Sequence of chain 1.R:
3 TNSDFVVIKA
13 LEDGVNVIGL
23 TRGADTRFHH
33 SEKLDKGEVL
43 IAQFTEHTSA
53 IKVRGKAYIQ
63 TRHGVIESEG

Sequence of chain 1.S:
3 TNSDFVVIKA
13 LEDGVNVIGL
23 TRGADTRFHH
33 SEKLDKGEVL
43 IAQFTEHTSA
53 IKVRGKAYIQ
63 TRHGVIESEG

Binding-site contacts:
Ligand atom O contacts residue GLY25 of chain 1.S at 2.9 Å (h-bond).
Ligand atom O contacts residue SER51 of chain 1.S at 2.9 Å (h-bond).
Ligand atom OXT contacts residue HIS49 of chain 1.R at 3.7 Å.
Ligand atom N contacts residue GLY25 of chain 1.S at 2.8 Å (h-bond).
Ligand atom CZ2 contacts residue THR50 of chain 1.R at 4.0 Å.
Ligand atom CE2 contacts residue ALA44 of chain 1.R at 3.9 Å (hydrophobic).
Ligand atom N contacts residue ARG24 of chain 1.S at 3.8 Å.
Ligand atom CB contacts residue THR23 of chain 1.S at 3.8 Å.
Ligand atom C contacts residue THR47 of chain 1.R at 3.4 Å.
Ligand atom CZ3 contacts residue GLY21 of chain 1.R at 3.5 Å.
Ligand atom OXT contacts residue THR47 of chain 1.R at 2.5 Å (h-bond).
Ligand atom CZ2 contacts residue ALA44 of chain 1.R at 3.9 Å (hydrophobic).
Ligand atom CA contacts residue THR23 of chain 1.S at 3.8 Å.
Ligand atom C contacts residue THR50 of chain 1.R at 3.9 Å.
Ligand atom CD1 contacts residue SER51 of chain 1.S at 3.6 Å.
Ligand atom CH2 contacts residue GLY21 of chain 1.R at 3.4 Å.
Ligand atom NE1 contacts residue ALA44 of chain 1.R at 3.7 Å.
Ligand atom O contacts residue ARG24 of chain 1.S at 3.5 Å.
Ligand atom CA contacts residue GLY25 of chain 1.S at 3.5 Å.
Ligand atom CA contacts residue THR28 of chain 1.S at 3.2 Å.
Ligand atom CZ3 contacts residue HIS32 of chain 1.R at 4.0 Å.
Ligand atom CZ2 contacts residue ILE53 of chain 1.R at 3.9 Å (hydrophobic).
Ligand atom CD1 contacts residue THR47 of chain 1.R at 3.8 Å.
Ligand atom N contacts residue THR23 of chain 1.S at 2.7 Å (h-bond).
Ligand atom C contacts residue GLY25 of chain 1.S at 3.5 Å.
Ligand atom N contacts residue THR28 of chain 1.S at 2.9 Å (h-bond).
Ligand atom CE3 contacts residue HIS32 of chain 1.R at 3.9 Å.
Ligand atom OXT contacts residue THR50 of chain 1.R at 2.8 Å (h-bond).
Ligand atom CB contacts residue SER51 of chain 1.S at 3.5 Å.
Ligand atom NE1 contacts residue GLN45 of chain 1.R at 2.8 Å (h-bond).
Ligand atom CD2 contacts residue THR50 of chain 1.R at 4.0 Å.
Ligand atom C contacts residue SER51 of chain 1.S at 3.6 Å.
Ligand atom CD1 contacts residue GLN45 of chain 1.R at 3.5 Å.
Ligand atom CE2 contacts residue GLN45 of chain 1.R at 3.9 Å.
Ligand atom O contacts residue THR47 of chain 1.R at 3.6 Å (h-bond).
Ligand atom OXT contacts residue HIS31 of chain 1.R at 3.9 Å.
Ligand atom CE2 contacts residue THR50 of chain 1.R at 4.0 Å.
Ligand atom N contacts residue ASP27 of chain 1.S at 3.0 Å (salt-bridge).
Ligand atom CB contacts residue THR28 of chain 1.S at 3.5 Å.
Ligand atom CG contacts residue SER51 of chain 1.S at 3.9 Å.

The small molecule below binds the protein below.
Small molecule (SMILES): N[C@@H](Cc1c[nH]c2ccccc12)C(=O)O